A small-molecule ligand and the protein it binds are described below.
Small molecule (SMILES): Nc1ccn([C@H]2C[C@H](O[P](=O)(O)OC[C@H]3O[C@@H](n4cnc5c(N)ncnc54)C[C@@H]3O)[C@@H](CO)O2)c(=O)n1

Binding-site contacts:
Ligand atom C5 contacts residue PRO203 of chain 2.A at 3.8 Å (hydrophobic).
Ligand atom N1 contacts residue PRO203 of chain 2.A at 3.8 Å.
Ligand atom N7 contacts residue SER415 of chain 2.A at 3.9 Å.
Ligand atom C4 contacts residue ASP201 of chain 2.A at 3.5 Å.
Ligand atom C2 contacts residue GLY422 of chain 2.A at 3.2 Å.
Ligand atom N4 contacts residue ASP201 of chain 2.A at 2.6 Å.
Ligand atom C5 contacts residue ARG91 of chain 2.A at 4.2 Å.
Ligand atom N1 contacts residue GLY422 of chain 2.A at 2.9 Å (h-bond).
Ligand atom C2 contacts residue PRO203 of chain 2.A at 4.0 Å (hydrophobic).
Ligand atom C6 contacts residue PRO203 of chain 2.A at 4.0 Å (hydrophobic).
Ligand atom N7 contacts residue HIS413 of chain 2.A at 4.2 Å.
Ligand atom N6 contacts residue VAL202 of chain 2.A at 4.2 Å.
Ligand atom N7 contacts residue PRO203 of chain 2.A at 4.1 Å.
Ligand atom C5 contacts residue ASP201 of chain 2.A at 3.3 Å.
Ligand atom N6 contacts residue GLY422 of chain 2.A at 3.3 Å (h-bond).
Ligand atom C6 contacts residue VAL202 of chain 2.A at 4.2 Å (hydrophobic).
Ligand atom C6 contacts residue SER415 of chain 2.A at 4.1 Å.
Ligand atom C2' contacts residue PRO203 of chain 2.A at 3.3 Å (hydrophobic).
Ligand atom C6 contacts residue GLY422 of chain 2.A at 3.7 Å.
Ligand atom C5 contacts residue PRO203 of chain 2.A at 4.0 Å (hydrophobic).
Ligand atom N6 contacts residue GLY420 of chain 2.A at 3.7 Å.
Ligand atom C2' contacts residue PRO414 of chain 2.A at 3.6 Å (hydrophobic).
Ligand atom N1 contacts residue VAL202 of chain 2.A at 3.5 Å.
Ligand atom C6 contacts residue PRO203 of chain 2.A at 4.0 Å (hydrophobic).
Ligand atom N3 contacts residue ASP201 of chain 2.A at 4.2 Å.
Ligand atom C4 contacts residue PRO203 of chain 2.A at 4.0 Å (hydrophobic).
Ligand atom N6 contacts residue SER415 of chain 2.A at 3.8 Å.
Ligand atom N4 contacts residue VAL202 of chain 2.A at 2.9 Å (h-bond).
Ligand atom N7 contacts residue ASN392 of chain 2.A at 4.2 Å.
Ligand atom C2' contacts residue HIS413 of chain 2.A at 3.7 Å.
Ligand atom O3' contacts residue PRO414 of chain 2.A at 4.2 Å.
Ligand atom C4 contacts residue VAL202 of chain 2.A at 3.7 Å (hydrophobic).
Ligand atom C6 contacts residue VAL202 of chain 2.A at 4.1 Å (hydrophobic).
Ligand atom C1' contacts residue PRO203 of chain 2.A at 4.1 Å (hydrophobic).
Ligand atom C8 contacts residue HIS413 of chain 2.A at 3.9 Å.
Ligand atom C4 contacts residue PRO203 of chain 2.A at 4.1 Å (hydrophobic).
Ligand atom C2 contacts residue VAL202 of chain 2.A at 4.1 Å (hydrophobic).
Ligand atom C5 contacts residue VAL202 of chain 2.A at 3.6 Å (hydrophobic).
Ligand atom N6 contacts residue PHE421 of chain 2.A at 3.8 Å.
Ligand atom N1 contacts residue PRO203 of chain 2.A at 4.2 Å.

Sequence of chain 2.A:
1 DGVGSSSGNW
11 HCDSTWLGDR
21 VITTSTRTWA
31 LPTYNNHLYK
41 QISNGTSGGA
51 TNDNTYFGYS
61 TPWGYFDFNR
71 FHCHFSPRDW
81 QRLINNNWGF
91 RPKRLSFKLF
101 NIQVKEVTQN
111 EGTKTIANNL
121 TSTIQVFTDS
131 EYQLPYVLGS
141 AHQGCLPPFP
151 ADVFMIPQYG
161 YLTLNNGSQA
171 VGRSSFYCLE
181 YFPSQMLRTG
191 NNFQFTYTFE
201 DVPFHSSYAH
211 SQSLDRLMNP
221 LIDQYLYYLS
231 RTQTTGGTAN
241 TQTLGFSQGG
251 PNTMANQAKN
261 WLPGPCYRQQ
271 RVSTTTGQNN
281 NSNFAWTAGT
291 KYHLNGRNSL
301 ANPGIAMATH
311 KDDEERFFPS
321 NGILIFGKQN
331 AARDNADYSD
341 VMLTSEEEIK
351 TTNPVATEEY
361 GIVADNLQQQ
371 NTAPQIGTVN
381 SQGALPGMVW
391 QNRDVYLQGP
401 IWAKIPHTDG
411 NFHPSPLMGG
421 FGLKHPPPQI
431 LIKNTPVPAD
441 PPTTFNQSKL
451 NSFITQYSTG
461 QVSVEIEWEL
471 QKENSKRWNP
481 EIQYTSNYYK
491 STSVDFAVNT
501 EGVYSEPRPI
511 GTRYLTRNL